Sequence of chain 4.E:
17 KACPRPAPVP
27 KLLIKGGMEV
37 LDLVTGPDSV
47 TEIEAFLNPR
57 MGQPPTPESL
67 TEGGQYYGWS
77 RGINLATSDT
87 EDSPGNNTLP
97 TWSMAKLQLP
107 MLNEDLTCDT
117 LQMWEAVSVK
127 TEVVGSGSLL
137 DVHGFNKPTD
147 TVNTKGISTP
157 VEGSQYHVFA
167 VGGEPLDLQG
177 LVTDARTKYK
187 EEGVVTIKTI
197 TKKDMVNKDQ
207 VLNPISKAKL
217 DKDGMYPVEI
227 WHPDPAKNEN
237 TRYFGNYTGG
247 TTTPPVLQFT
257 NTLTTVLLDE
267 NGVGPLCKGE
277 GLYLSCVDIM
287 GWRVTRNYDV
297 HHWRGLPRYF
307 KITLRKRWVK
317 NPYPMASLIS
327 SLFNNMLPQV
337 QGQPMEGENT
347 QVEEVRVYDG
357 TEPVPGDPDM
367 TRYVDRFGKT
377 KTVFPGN

This protein binds this small molecule.
Small molecule (SMILES): CC(=O)N[C@@H]1[C@@H](O[C@@H]2O[C@H](CO)[C@H](O)[C@H](O[C@]3(C(=O)O)C[C@H](O)[C@@H](NC(C)=O)[C@H]([C@H](O)[C@H](O)CO)O3)[C@H]2O)[C@H](O)[C@@H](CO[C@]2(C(=O)O)C[C@H](O)[C@@H](NC(C)=O)[C@H]([C@H](O)[C@H](O)CO)O2)O[C@H]1O

Binding-site contacts:
Ligand atom C3 contacts residue GLY78 of chain 4.D at 3.8 Å.
Ligand atom C5 contacts residue TYR72 of chain 4.D at 3.5 Å (hydrophobic).
Ligand atom C11 contacts residue TYR72 of chain 4.D at 4.2 Å (hydrophobic).
Ligand atom O1B contacts residue ARG77 of chain 4.D at 2.4 Å (salt-bridge).
Ligand atom C4 contacts residue HIS298 of chain 4.D at 3.7 Å.
Ligand atom C4 contacts residue VAL296 of chain 4.D at 4.2 Å (hydrophobic).
Ligand atom C4 contacts residue ARG77 of chain 4.D at 4.0 Å.
Ligand atom C6 contacts residue TYR72 of chain 4.D at 3.7 Å (hydrophobic).
Ligand atom C3 contacts residue HIS298 of chain 4.D at 3.8 Å.
Ligand atom O4 contacts residue GLY78 of chain 4.D at 3.4 Å (h-bond).
Ligand atom C2 contacts residue GLY78 of chain 4.D at 4.2 Å.
Ligand atom O4 contacts residue VAL296 of chain 4.D at 3.9 Å.
Ligand atom O1B contacts residue TYR72 of chain 4.D at 4.0 Å.
Ligand atom O3 contacts residue GLY78 of chain 4.D at 3.7 Å.
Ligand atom C4 contacts residue TYR72 of chain 4.D at 3.4 Å (hydrophobic).
Ligand atom O6 contacts residue ASN93 of chain 4.D at 3.6 Å (h-bond).
Ligand atom C5 contacts residue ASN93 of chain 4.D at 4.1 Å.
Ligand atom C1 contacts residue ARG77 of chain 4.D at 3.1 Å.
Ligand atom O1A contacts residue ARG77 of chain 4.D at 2.7 Å (salt-bridge).
Ligand atom C8 contacts residue ARG77 of chain 4.D at 4.2 Å.
Ligand atom O4 contacts residue THR291 of chain 4.D at 3.9 Å.
Ligand atom C6 contacts residue THR94 of chain 4.D at 4.3 Å.
Ligand atom O1A contacts residue TYR72 of chain 4.D at 3.4 Å.
Ligand atom O1A contacts residue GLY78 of chain 4.D at 3.8 Å.
Ligand atom O4 contacts residue HIS298 of chain 4.D at 2.7 Å (h-bond).
Ligand atom O8 contacts residue ARG77 of chain 4.D at 3.5 Å (salt-bridge).
Ligand atom O1A contacts residue LYS186 of chain 4.D at 4.3 Å.
Ligand atom C2 contacts residue ARG77 of chain 4.D at 4.0 Å.
Ligand atom O4 contacts residue ARG77 of chain 4.D at 4.2 Å.
Ligand atom N5 contacts residue TYR72 of chain 4.D at 2.9 Å (h-bond).
Ligand atom C3 contacts residue ARG77 of chain 4.D at 3.3 Å.
Ligand atom O4 contacts residue ASN80 of chain 4.D at 4.1 Å.
Ligand atom C6 contacts residue ASN93 of chain 4.D at 3.4 Å.
Ligand atom C6 contacts residue ASN80 of chain 4.D at 4.3 Å.
Ligand atom C3 contacts residue VAL296 of chain 4.D at 3.6 Å (hydrophobic).
Ligand atom O4 contacts residue TYR72 of chain 4.D at 3.7 Å.
Ligand atom C1 contacts residue TYR72 of chain 4.D at 3.8 Å (hydrophobic).
Ligand atom O8 contacts residue TYR72 of chain 4.D at 3.4 Å (h-bond).
Ligand atom C4 contacts residue GLY78 of chain 4.D at 3.9 Å.
Ligand atom C10 contacts residue TYR72 of chain 4.D at 4.0 Å (hydrophobic).

Sequence of chain 4.D:
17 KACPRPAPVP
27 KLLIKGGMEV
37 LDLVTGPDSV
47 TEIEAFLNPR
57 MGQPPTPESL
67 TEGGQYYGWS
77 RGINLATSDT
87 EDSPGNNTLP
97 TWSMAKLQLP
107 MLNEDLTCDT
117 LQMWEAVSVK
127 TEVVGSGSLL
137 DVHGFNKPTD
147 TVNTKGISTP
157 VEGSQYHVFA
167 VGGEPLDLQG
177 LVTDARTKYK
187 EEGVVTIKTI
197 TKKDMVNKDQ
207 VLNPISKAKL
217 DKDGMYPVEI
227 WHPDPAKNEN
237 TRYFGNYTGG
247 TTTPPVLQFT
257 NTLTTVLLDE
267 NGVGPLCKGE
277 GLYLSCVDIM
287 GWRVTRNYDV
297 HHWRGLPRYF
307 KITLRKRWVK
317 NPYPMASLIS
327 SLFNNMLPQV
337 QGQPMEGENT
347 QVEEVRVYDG